Sequence of chain 1.A:
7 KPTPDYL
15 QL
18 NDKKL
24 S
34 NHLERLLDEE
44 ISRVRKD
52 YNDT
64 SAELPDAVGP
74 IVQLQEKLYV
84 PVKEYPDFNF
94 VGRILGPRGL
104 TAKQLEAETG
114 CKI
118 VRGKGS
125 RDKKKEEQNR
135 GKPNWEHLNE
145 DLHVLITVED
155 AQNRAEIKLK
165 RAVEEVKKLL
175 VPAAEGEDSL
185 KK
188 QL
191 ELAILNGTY

This protein binds this small molecule.
Small molecule (SMILES): Nc1ccn([C@@H]2O[C@H](CO[P](=O)(O)O[C@H]3[C@@H](O)[C@H](n4cnc5c(N)ncnc54)O[C@@H]3COP(=O)=O)[C@@H](O[P](=O)(O)OC[C@H]3O[C@@H](n4ccc(=O)[nH]c4=O)[C@H](O)[C@@H]3O[P](=O)(O)OC[C@H]3O[C@@H](n4cnc5c(N)ncnc54)[C@H](O)[C@@H]3O[P](=O)(O)OC[C@H]3O[C@@H](n4cnc5c(N)ncnc54)[C@H](O)[C@@H]3O[P](=O)(O)OC[C@H]3O[C@@H](n4ccc(N)nc4=O)[C@H](O)[C@@H]3O[P](=O)(O)OC[C@H]3O[C@@H](n4cnc5c(N)ncnc54)[C@H](O)[C@@H]3O[P](=O)(O)OC[C@H]3O[C@@H](n4cnc5c(N)ncnc54)[C@H](O)[C@@H]3O)[C@H]2O)c(=O)n1

Binding-site contacts:
Ligand atom N9 contacts residue LEU98 of chain 1.A at 3.4 Å.
Ligand atom C6 contacts residue VAL118 of chain 1.A at 3.5 Å (hydrophobic).
Ligand atom N6 contacts residue ARG125 of chain 1.A at 3.3 Å.
Ligand atom C2 contacts residue ARG119 of chain 1.A at 3.3 Å.
Ligand atom N3 contacts residue ARG125 of chain 1.A at 3.5 Å (salt-bridge).
Ligand atom C2 contacts residue MSE117 of chain 1.A at 3.4 Å.
Ligand atom O4 contacts residue ARG96 of chain 1.A at 3.5 Å (salt-bridge).
Ligand atom O3' contacts residue LYS115 of chain 1.A at 3.4 Å (salt-bridge).
Ligand atom N1 contacts residue ARG125 of chain 1.A at 3.5 Å.
Ligand atom N1 contacts residue MSE117 of chain 1.A at 3.4 Å.
Ligand atom C5 contacts residue ARG125 of chain 1.A at 3.1 Å.
Ligand atom OP1 contacts residue LEU189 of chain 1.A at 3.2 Å.
Ligand atom O4' contacts residue ARG119 of chain 1.A at 3.4 Å (salt-bridge).
Ligand atom N6 contacts residue VAL118 of chain 1.A at 2.6 Å (h-bond).
Ligand atom O2' contacts residue LYS106 of chain 1.A at 3.1 Å (salt-bridge).
Ligand atom O2' contacts residue ARG125 of chain 1.A at 3.5 Å (salt-bridge).
Ligand atom N6 contacts residue ASN92 of chain 1.A at 3.2 Å (h-bond).
Ligand atom O2 contacts residue PRO100 of chain 1.A at 3.3 Å.
Ligand atom OP1 contacts residue LYS106 of chain 1.A at 3.4 Å (salt-bridge).
Ligand atom C2 contacts residue SER123 of chain 1.A at 3.3 Å.
Ligand atom O3' contacts residue LYS106 of chain 1.A at 2.8 Å (salt-bridge).
Ligand atom C4 contacts residue LEU98 of chain 1.A at 3.3 Å (hydrophobic).
Ligand atom C4 contacts residue ARG96 of chain 1.A at 3.5 Å.
Ligand atom C8 contacts residue THR198 of chain 1.A at 3.3 Å.
Ligand atom C8 contacts residue ARG125 of chain 1.A at 3.5 Å.
Ligand atom O4' contacts residue LEU189 of chain 1.A at 3.2 Å.
Ligand atom N3 contacts residue GLN188 of chain 1.A at 3.1 Å (h-bond).
Ligand atom C8 contacts residue ALA193 of chain 1.A at 3.5 Å (hydrophobic).
Ligand atom O2' contacts residue LYS115 of chain 1.A at 3.1 Å (salt-bridge).
Ligand atom C2 contacts residue VAL118 of chain 1.A at 3.4 Å (hydrophobic).
Ligand atom O2 contacts residue LYS185 of chain 1.A at 3.5 Å (salt-bridge).
Ligand atom N1 contacts residue VAL118 of chain 1.A at 2.6 Å (h-bond).
Ligand atom C6 contacts residue ARG125 of chain 1.A at 3.3 Å.
Ligand atom N7 contacts residue ARG125 of chain 1.A at 3.5 Å.
Ligand atom O2 contacts residue ARG119 of chain 1.A at 2.2 Å (salt-bridge).
Ligand atom OP1 contacts residue ARG101 of chain 1.A at 2.6 Å (salt-bridge).
Ligand atom O2 contacts residue GLY99 of chain 1.A at 3.1 Å.
Ligand atom C4 contacts residue ARG125 of chain 1.A at 3.0 Å.
Ligand atom N9 contacts residue ARG125 of chain 1.A at 3.3 Å (salt-bridge).
Ligand atom O2' contacts residue GLY99 of chain 1.A at 3.0 Å (h-bond).